Binding-site contacts:
Ligand atom C1 contacts residue ASN308 of chain 1.D at 1.4 Å.
Ligand atom O7 contacts residue ASN308 of chain 1.D at 4.2 Å.
Ligand atom O6 contacts residue LYS304 of chain 1.D at 4.3 Å.
Ligand atom N2 contacts residue ASN308 of chain 1.D at 2.9 Å (h-bond).
Ligand atom C7 contacts residue ASN308 of chain 1.D at 3.8 Å.
Ligand atom C5 contacts residue ASN308 of chain 1.D at 3.7 Å.
Ligand atom O5 contacts residue ASN308 of chain 1.D at 2.4 Å (h-bond).
Ligand atom C2 contacts residue ASN308 of chain 1.D at 2.5 Å.
Ligand atom C4 contacts residue ASN308 of chain 1.D at 4.3 Å.
Ligand atom C7 contacts residue TRP364 of chain 1.D at 4.4 Å (hydrophobic).
Ligand atom C3 contacts residue ASN308 of chain 1.D at 3.8 Å.
Ligand atom C2 contacts residue TRP364 of chain 1.D at 4.5 Å (hydrophobic).
Ligand atom O7 contacts residue TRP364 of chain 1.D at 3.3 Å.

Sequence of chain 1.D:
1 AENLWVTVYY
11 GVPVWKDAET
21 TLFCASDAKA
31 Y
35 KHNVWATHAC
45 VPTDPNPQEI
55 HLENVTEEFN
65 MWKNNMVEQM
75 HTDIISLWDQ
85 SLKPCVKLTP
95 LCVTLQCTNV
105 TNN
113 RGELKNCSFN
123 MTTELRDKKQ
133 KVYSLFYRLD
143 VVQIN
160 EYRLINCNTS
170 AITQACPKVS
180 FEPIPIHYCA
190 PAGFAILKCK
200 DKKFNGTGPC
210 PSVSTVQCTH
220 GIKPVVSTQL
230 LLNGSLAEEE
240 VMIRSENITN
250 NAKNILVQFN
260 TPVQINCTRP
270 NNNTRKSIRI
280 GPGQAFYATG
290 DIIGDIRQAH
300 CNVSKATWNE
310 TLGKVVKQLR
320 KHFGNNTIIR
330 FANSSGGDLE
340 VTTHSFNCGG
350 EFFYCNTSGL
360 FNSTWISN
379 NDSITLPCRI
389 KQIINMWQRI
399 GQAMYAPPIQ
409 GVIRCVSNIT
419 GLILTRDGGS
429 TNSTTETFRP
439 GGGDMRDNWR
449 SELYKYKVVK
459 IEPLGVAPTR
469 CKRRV

A small-molecule ligand and the protein it binds are described below.
Small molecule (SMILES): CC(=O)N[C@@H]1[C@@H](O)[C@H](O)[C@@H](CO)O[C@H]1O